This small molecule binds to this protein.
Small molecule (SMILES): NC(=O)c1ccc[n+]([C@@H]2O[C@H](COP(=O)(O)O)[C@@H](O)[C@H]2O)c1

Binding-site contacts:
Ligand atom C5R contacts residue ARG392 of chain 1.B at 3.6 Å.
Ligand atom O2R contacts residue ARG311 of chain 1.A at 3.0 Å (salt-bridge).
Ligand atom C1R contacts residue ARG311 of chain 1.A at 3.6 Å.
Ligand atom O7 contacts residue PHE193 of chain 1.A at 3.7 Å.
Ligand atom P contacts residue GLY384 of chain 1.A at 3.6 Å.
Ligand atom N1 contacts residue TYR18 of chain 1.B at 3.7 Å.
Ligand atom C3 contacts residue TYR18 of chain 1.B at 3.6 Å (hydrophobic).
Ligand atom C3R contacts residue GLY353 of chain 1.A at 3.4 Å.
Ligand atom C5 contacts residue TYR18 of chain 1.B at 3.7 Å (hydrophobic).
Ligand atom C2R contacts residue GLY353 of chain 1.A at 3.2 Å.
Ligand atom O2R contacts residue GLY353 of chain 1.A at 2.8 Å (h-bond).
Ligand atom C2R contacts residue PHE193 of chain 1.A at 3.6 Å (hydrophobic).
Ligand atom C6 contacts residue PHE193 of chain 1.A at 3.4 Å (hydrophobic).
Ligand atom C2 contacts residue PHE193 of chain 1.A at 3.6 Å (hydrophobic).
Ligand atom O3R contacts residue GLY353 of chain 1.A at 3.5 Å (h-bond).
Ligand atom C3 contacts residue PHE193 of chain 1.A at 3.6 Å (hydrophobic).
Ligand atom C5 contacts residue ARG196 of chain 1.A at 3.7 Å.
Ligand atom O7 contacts residue ASP219 of chain 1.A at 3.6 Å (salt-bridge).
Ligand atom C4 contacts residue TYR18 of chain 1.B at 3.4 Å (hydrophobic).
Ligand atom O2R contacts residue ASP313 of chain 1.A at 3.2 Å (salt-bridge).
Ligand atom O7 contacts residue TYR18 of chain 1.B at 3.5 Å.
Ligand atom O1P contacts residue GLY384 of chain 1.A at 3.8 Å.
Ligand atom C7 contacts residue PHE193 of chain 1.A at 3.5 Å (hydrophobic).
Ligand atom C6 contacts residue ARG196 of chain 1.A at 3.1 Å.
Ligand atom C7 contacts residue TYR18 of chain 1.B at 3.6 Å (hydrophobic).
Ligand atom C5 contacts residue ASP16 of chain 1.B at 3.6 Å.
Ligand atom P contacts residue GLY383 of chain 1.A at 3.7 Å.
Ligand atom N1 contacts residue PHE193 of chain 1.A at 3.6 Å.
Ligand atom O5R contacts residue ARG392 of chain 1.B at 2.9 Å (salt-bridge).
Ligand atom O3R contacts residue ASP313 of chain 1.A at 2.8 Å (salt-bridge).
Ligand atom C4 contacts residue PHE193 of chain 1.A at 3.4 Å (hydrophobic).
Ligand atom O3P contacts residue GLY383 of chain 1.A at 2.8 Å.
Ligand atom N7 contacts residue ARG311 of chain 1.A at 2.7 Å (salt-bridge).
Ligand atom O1P contacts residue ARG392 of chain 1.B at 3.6 Å.
Ligand atom O4R contacts residue ARG196 of chain 1.A at 3.5 Å.
Ligand atom C2 contacts residue ARG311 of chain 1.A at 3.3 Å.
Ligand atom C5 contacts residue PHE193 of chain 1.A at 3.5 Å (hydrophobic).
Ligand atom O3P contacts residue GLY384 of chain 1.A at 2.5 Å (h-bond).
Ligand atom C4 contacts residue ASP219 of chain 1.A at 3.4 Å.
Ligand atom O2P contacts residue GLY383 of chain 1.A at 3.3 Å.

Sequence of chain 1.A:
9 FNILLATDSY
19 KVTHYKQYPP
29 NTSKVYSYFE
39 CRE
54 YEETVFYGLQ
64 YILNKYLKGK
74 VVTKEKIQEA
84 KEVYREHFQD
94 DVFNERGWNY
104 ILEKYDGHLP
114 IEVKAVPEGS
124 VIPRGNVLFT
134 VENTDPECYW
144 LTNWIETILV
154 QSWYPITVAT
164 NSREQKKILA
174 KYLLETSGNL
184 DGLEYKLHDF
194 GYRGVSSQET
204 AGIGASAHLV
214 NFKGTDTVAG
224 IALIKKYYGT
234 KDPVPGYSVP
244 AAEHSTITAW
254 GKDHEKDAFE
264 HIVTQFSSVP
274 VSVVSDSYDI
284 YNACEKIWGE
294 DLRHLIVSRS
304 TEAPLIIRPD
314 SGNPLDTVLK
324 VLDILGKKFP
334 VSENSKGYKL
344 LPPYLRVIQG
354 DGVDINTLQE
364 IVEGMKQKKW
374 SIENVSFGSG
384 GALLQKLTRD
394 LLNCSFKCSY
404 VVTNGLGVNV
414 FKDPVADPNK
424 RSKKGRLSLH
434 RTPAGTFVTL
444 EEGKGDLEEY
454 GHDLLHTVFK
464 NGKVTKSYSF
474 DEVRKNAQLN

Sequence of chain 1.B:
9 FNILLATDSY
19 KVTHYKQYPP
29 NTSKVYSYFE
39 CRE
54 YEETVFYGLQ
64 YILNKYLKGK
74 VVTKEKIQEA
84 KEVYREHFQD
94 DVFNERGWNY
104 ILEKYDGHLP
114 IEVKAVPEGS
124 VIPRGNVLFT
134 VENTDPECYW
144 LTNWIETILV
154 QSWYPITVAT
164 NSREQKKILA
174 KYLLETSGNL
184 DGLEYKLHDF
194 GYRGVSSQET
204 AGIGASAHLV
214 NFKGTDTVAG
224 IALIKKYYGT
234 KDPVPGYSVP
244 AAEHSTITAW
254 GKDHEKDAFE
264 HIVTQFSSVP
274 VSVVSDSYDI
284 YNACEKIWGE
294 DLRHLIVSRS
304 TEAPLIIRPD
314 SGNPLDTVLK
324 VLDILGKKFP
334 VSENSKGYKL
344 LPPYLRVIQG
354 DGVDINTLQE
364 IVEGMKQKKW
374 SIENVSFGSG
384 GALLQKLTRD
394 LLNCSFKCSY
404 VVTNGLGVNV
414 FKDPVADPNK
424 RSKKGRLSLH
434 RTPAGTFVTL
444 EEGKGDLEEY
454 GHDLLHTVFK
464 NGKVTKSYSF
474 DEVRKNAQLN